Binding-site contacts:
Ligand atom O4 contacts residue ASN284 of chain 1.A at 3.0 Å (h-bond).
Ligand atom F2'' contacts residue FAD1 of chain 1.D at 2.3 Å.
Ligand atom C2 contacts residue TYR161 of chain 1.A at 3.4 Å (hydrophobic).
Ligand atom O2B contacts residue ARG180 of chain 1.A at 3.0 Å (salt-bridge).
Ligand atom O1A contacts residue ARG180 of chain 1.A at 2.9 Å (salt-bridge).
Ligand atom O1B contacts residue TYR328 of chain 1.A at 2.8 Å (h-bond).
Ligand atom C4 contacts residue TYR161 of chain 1.A at 3.5 Å (hydrophobic).
Ligand atom O2 contacts residue THR162 of chain 1.A at 3.2 Å (h-bond).
Ligand atom O5D contacts residue LEU181 of chain 1.A at 3.3 Å.
Ligand atom O5' contacts residue ARG292 of chain 1.A at 2.4 Å (salt-bridge).
Ligand atom O4D contacts residue LEU181 of chain 1.A at 3.3 Å.
Ligand atom C5D contacts residue ASN177 of chain 1.A at 3.5 Å.
Ligand atom O4' contacts residue FAD1 of chain 1.D at 3.3 Å (h-bond).
Ligand atom O3D contacts residue TRP166 of chain 1.A at 2.9 Å (h-bond).
Ligand atom O2D contacts residue TRP166 of chain 1.A at 3.5 Å (h-bond).
Ligand atom O2 contacts residue VAL158 of chain 1.A at 3.2 Å.
Ligand atom O6' contacts residue HIS89 of chain 1.A at 2.7 Å (h-bond).
Ligand atom F3'' contacts residue FAD1 of chain 1.D at 2.9 Å.
Ligand atom O1B contacts residue ARG292 of chain 1.A at 3.1 Å (salt-bridge).
Ligand atom O2B contacts residue TYR366 of chain 1.A at 2.3 Å (h-bond).
Ligand atom O2A contacts residue TYR191 of chain 1.A at 2.5 Å (h-bond).
Ligand atom O4 contacts residue PHE102 of chain 1.A at 3.2 Å.
Ligand atom F2' contacts residue FAD1 of chain 1.D at 3.3 Å.
Ligand atom C2' contacts residue FAD1 of chain 1.D at 3.3 Å.
Ligand atom C3' contacts residue FAD1 of chain 1.D at 3.3 Å.
Ligand atom PB contacts residue TYR366 of chain 1.A at 3.4 Å.
Ligand atom F3'' contacts residue PHE192 of chain 1.A at 3.3 Å.
Ligand atom N3 contacts residue PHE157 of chain 1.A at 3.0 Å (h-bond).
Ligand atom O4 contacts residue ASN282 of chain 1.A at 3.4 Å (h-bond).
Ligand atom C6' contacts residue ARG292 of chain 1.A at 3.4 Å.
Ligand atom N3 contacts residue TYR161 of chain 1.A at 3.3 Å.
Ligand atom C4D contacts residue ASN177 of chain 1.A at 3.3 Å.
Ligand atom O4' contacts residue LEU66 of chain 1.A at 3.2 Å.
Ligand atom O2D contacts residue THR162 of chain 1.A at 3.5 Å (h-bond).
Ligand atom O4 contacts residue PHE157 of chain 1.A at 3.5 Å (h-bond).
Ligand atom O6' contacts residue VAL91 of chain 1.A at 3.4 Å.
Ligand atom F2'' contacts residue ALA64 of chain 1.A at 3.2 Å.
Ligand atom O2B contacts residue TYR328 of chain 1.A at 3.5 Å.
Ligand atom C5' contacts residue ARG292 of chain 1.A at 3.4 Å.
Ligand atom C1' contacts residue ARG292 of chain 1.A at 3.4 Å.

Sequence of chain 1.A:
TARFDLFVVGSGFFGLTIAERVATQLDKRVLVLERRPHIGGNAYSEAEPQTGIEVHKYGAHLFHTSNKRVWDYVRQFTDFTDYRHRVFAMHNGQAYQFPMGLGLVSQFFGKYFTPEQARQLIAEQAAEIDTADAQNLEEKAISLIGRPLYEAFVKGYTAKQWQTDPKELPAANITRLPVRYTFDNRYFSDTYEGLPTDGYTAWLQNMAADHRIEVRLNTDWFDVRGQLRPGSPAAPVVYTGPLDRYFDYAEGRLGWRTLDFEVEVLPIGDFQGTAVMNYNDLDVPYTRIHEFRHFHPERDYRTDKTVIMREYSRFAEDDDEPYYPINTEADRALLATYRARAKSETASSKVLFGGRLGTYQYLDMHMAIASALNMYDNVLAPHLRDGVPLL

This small molecule binds to this protein.
Small molecule (SMILES): O=c1ccn([C@@H]2O[C@H](COP(=O)(O)OP(=O)(O)O[C@H]3O[C@H](CO)[C@H](O)C(F)(F)C3(F)F)[C@@H](O)[C@H]2O)c(=O)[nH]1